Binding-site contacts:
Ligand atom O1 contacts residue TYR145 of chain 1.Q at 3.9 Å.
Ligand atom C13 contacts residue GLU14 of chain 1.Q at 3.1 Å.
Ligand atom C15 contacts residue LYS117 of chain 1.Q at 4.0 Å.
Ligand atom C15 contacts residue LEU23 of chain 1.Q at 3.9 Å (hydrophobic).
Ligand atom O3 contacts residue LYS12 of chain 1.Q at 3.6 Å.
Ligand atom C7 contacts residue ARG31 of chain 1.Q at 3.5 Å.
Ligand atom C15 contacts residue ILE120 of chain 1.Q at 4.0 Å (hydrophobic).
Ligand atom C11 contacts residue ILE120 of chain 1.Q at 3.7 Å (hydrophobic).
Ligand atom C6 contacts residue ARG31 of chain 1.Q at 3.4 Å.
Ligand atom C2 contacts residue LEU27 of chain 1.Q at 3.8 Å (hydrophobic).
Ligand atom O2 contacts residue LYS12 of chain 1.Q at 3.9 Å.
Ligand atom C16 contacts residue LEU109 of chain 1.Q at 3.9 Å (hydrophobic).
Ligand atom C12 contacts residue GLU14 of chain 1.Q at 3.4 Å.
Ligand atom C9 contacts residue ALA144 of chain 1.Q at 4.0 Å (hydrophobic).
Ligand atom C12 contacts residue TYR148 of chain 1.Q at 3.6 Å (hydrophobic).
Ligand atom C8 contacts residue ALA144 of chain 1.Q at 3.0 Å (hydrophobic).
Ligand atom C13 contacts residue TYR148 of chain 1.Q at 3.6 Å (hydrophobic).
Ligand atom C7 contacts residue TYR105 of chain 1.Q at 3.8 Å (hydrophobic).
Ligand atom C14 contacts residue LEU23 of chain 1.Q at 3.9 Å (hydrophobic).
Ligand atom O2 contacts residue TYR145 of chain 1.Q at 3.2 Å.
Ligand atom C2 contacts residue ILE120 of chain 1.Q at 3.8 Å (hydrophobic).
Ligand atom C16 contacts residue ILE120 of chain 1.Q at 3.4 Å (hydrophobic).
Ligand atom C7 contacts residue ALA144 of chain 1.Q at 3.4 Å (hydrophobic).
Ligand atom C15 contacts residue LEU109 of chain 1.Q at 3.6 Å (hydrophobic).
Ligand atom N contacts residue ILE120 of chain 1.Q at 3.9 Å.
Ligand atom C6 contacts residue TYR105 of chain 1.Q at 3.8 Å (hydrophobic).
Ligand atom O3 contacts residue ILE120 of chain 1.Q at 3.9 Å.
Ligand atom C6 contacts residue TYR88 of chain 1.Q at 3.8 Å (hydrophobic).
Ligand atom O1 contacts residue TYR148 of chain 1.Q at 3.0 Å.
Ligand atom C4 contacts residue VAL107 of chain 1.Q at 3.1 Å (hydrophobic).
Ligand atom O1 contacts residue ALA144 of chain 1.Q at 4.0 Å.
Ligand atom C3 contacts residue VAL107 of chain 1.Q at 3.1 Å (hydrophobic).
Ligand atom C1 contacts residue LEU27 of chain 1.Q at 3.9 Å (hydrophobic).
Ligand atom C14 contacts residue GLU14 of chain 1.Q at 3.8 Å.
Ligand atom C13 contacts residue GLU15 of chain 1.Q at 4.0 Å.
Ligand atom N contacts residue LEU27 of chain 1.Q at 4.0 Å.
Ligand atom C1 contacts residue ILE120 of chain 1.Q at 3.6 Å (hydrophobic).
Ligand atom C15 contacts residue GLY118 of chain 1.Q at 3.8 Å.
Ligand atom C10 contacts residue ILE120 of chain 1.Q at 3.8 Å (hydrophobic).
Ligand atom O2 contacts residue ALA144 of chain 1.Q at 3.8 Å.

Sequence of chain 1.Q:
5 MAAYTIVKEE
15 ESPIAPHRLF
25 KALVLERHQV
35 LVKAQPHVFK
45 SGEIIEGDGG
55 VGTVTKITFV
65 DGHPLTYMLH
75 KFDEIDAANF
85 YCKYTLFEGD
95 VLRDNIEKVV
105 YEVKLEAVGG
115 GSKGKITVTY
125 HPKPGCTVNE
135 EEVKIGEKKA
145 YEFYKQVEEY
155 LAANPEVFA

The protein below binds the small molecule below.
Small molecule (SMILES): O=S(=O)(O)c1cccc2cccc(Nc3ccccc3)c12